Binding-site contacts:
Ligand atom O1B contacts residue TYR264 of chain 1.A at 3.8 Å.
Ligand atom O1A contacts residue TYR264 of chain 1.A at 3.7 Å.
Ligand atom C1 contacts residue TYR264 of chain 1.A at 4.1 Å (hydrophobic).
Ligand atom C3 contacts residue TYR322 of chain 1.A at 3.2 Å (hydrophobic).
Ligand atom C6 contacts residue GLU196 of chain 1.A at 3.5 Å.
Ligand atom O6 contacts residue GLU196 of chain 1.A at 4.1 Å.
Ligand atom O1A contacts residue ARG288 of chain 1.A at 3.0 Å (salt-bridge).
Ligand atom C6 contacts residue TYR322 of chain 1.A at 3.9 Å (hydrophobic).
Ligand atom O9 contacts residue GLU195 of chain 1.A at 2.6 Å (salt-bridge).
Ligand atom O1B contacts residue TYR322 of chain 1.A at 3.8 Å.
Ligand atom O6 contacts residue ARG211 of chain 1.A at 4.1 Å.
Ligand atom C9 contacts residue ALA165 of chain 1.A at 3.7 Å (hydrophobic).
Ligand atom C1 contacts residue ARG288 of chain 1.A at 3.6 Å.
Ligand atom O1B contacts residue ARG288 of chain 1.A at 3.2 Å (salt-bridge).
Ligand atom C8 contacts residue ARG211 of chain 1.A at 3.9 Å.
Ligand atom O9 contacts residue ARG143 of chain 1.A at 3.8 Å.
Ligand atom O1A contacts residue TYR322 of chain 1.A at 3.1 Å (h-bond).
Ligand atom C2 contacts residue TYR322 of chain 1.A at 3.0 Å (hydrophobic).
Ligand atom O1A contacts residue ARG211 of chain 1.A at 2.8 Å (salt-bridge).
Ligand atom C1 contacts residue TYR322 of chain 1.A at 3.0 Å (hydrophobic).
Ligand atom O6 contacts residue TYR322 of chain 1.A at 3.6 Å (h-bond).
Ligand atom C4 contacts residue TYR322 of chain 1.A at 3.8 Å (hydrophobic).
Ligand atom C11 contacts residue ARG70 of chain 1.A at 3.5 Å.
Ligand atom CAL contacts residue ARG36 of chain 1.A at 4.1 Å.
Ligand atom CAA contacts residue ARG36 of chain 1.A at 2.6 Å.
Ligand atom CAL contacts residue TYR322 of chain 1.A at 3.6 Å (hydrophobic).
Ligand atom C11 contacts residue TRP97 of chain 1.A at 3.3 Å (hydrophobic).
Ligand atom C8 contacts residue GLU195 of chain 1.A at 3.8 Å.
Ligand atom O9 contacts residue ALA165 of chain 1.A at 3.6 Å.
Ligand atom C1 contacts residue ARG211 of chain 1.A at 3.8 Å.
Ligand atom C9 contacts residue GLU195 of chain 1.A at 3.6 Å.
Ligand atom C9 contacts residue ASN213 of chain 1.A at 3.6 Å.
Ligand atom CAJ contacts residue ARG36 of chain 1.A at 3.8 Å.
Ligand atom C5 contacts residue GLU196 of chain 1.A at 4.1 Å.
Ligand atom O8 contacts residue GLU195 of chain 1.A at 2.8 Å (salt-bridge).
Ligand atom O8 contacts residue ARG211 of chain 1.A at 3.5 Å.
Ligand atom O10 contacts residue ARG70 of chain 1.A at 2.6 Å (salt-bridge).
Ligand atom O8 contacts residue GLU196 of chain 1.A at 3.9 Å.
Ligand atom C4 contacts residue GLU196 of chain 1.A at 4.0 Å.
Ligand atom C10 contacts residue ARG70 of chain 1.A at 3.8 Å.

The protein below binds the small molecule below.
Small molecule (SMILES): C=CCC1=C(C(=O)O)O[C@@H](C(O)[C@H](O)CO)[C@H](NC(C)=O)[C@H]1O

Sequence of chain 1.A:
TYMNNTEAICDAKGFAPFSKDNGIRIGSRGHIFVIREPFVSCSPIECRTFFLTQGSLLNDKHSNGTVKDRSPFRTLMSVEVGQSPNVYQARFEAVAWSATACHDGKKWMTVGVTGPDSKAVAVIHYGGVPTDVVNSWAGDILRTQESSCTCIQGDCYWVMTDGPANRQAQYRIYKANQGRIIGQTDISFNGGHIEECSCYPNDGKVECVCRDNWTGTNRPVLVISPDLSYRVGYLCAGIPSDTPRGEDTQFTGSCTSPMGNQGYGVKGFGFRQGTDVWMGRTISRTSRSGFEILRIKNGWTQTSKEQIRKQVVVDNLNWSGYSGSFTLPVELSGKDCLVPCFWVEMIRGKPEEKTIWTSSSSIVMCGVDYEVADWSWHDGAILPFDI